The small molecule below binds the protein below.
Small molecule (SMILES): Nc1nc(=O)c2ncn([C@@H]3O[C@H](CO[P](=O)(O)O[C@H]4[C@@H](O)[C@H](n5ccc(=O)[nH]c5=O)O[C@@H]4CO[P](=O)(O)O[C@H]4[C@@H](O)[C@H](n5cnc6c(N)ncnc65)O[C@@H]4CO[P](=O)(O)O[C@H]4[C@@H](O)[C@H](n5cnc6c(N)ncnc65)O[C@@H]4CO[P](=O)(O)O[C@H]4[C@@H](O)[C@H](n5cnc6c(N)ncnc65)O[C@@H]4COP(=O)=O)[C@@H](O)[C@H]3O)c2[nH]1

Binding-site contacts:
Ligand atom OP2 contacts residue MG1 of chain 1.ZYC at 3.8 Å.
Ligand atom N7 contacts residue MG1 of chain 1.ZYC at 4.4 Å.